This protein binds this small molecule.
Small molecule (SMILES): Nc1ncnc2c1ncn2[C@@H]1O[C@H](CO[P](=O)(O)O[P](=O)(O)NP(=O)(O)O)[C@@H](O)[C@H]1O

Binding-site contacts:
Ligand atom O2A contacts residue ARG84 of chain 1.A at 3.1 Å (salt-bridge).
Ligand atom O2A contacts residue ASP195 of chain 1.A at 2.7 Å (salt-bridge).
Ligand atom PA contacts residue ARG84 of chain 1.A at 3.8 Å.
Ligand atom C4 contacts residue PHE185 of chain 1.A at 3.6 Å (hydrophobic).
Ligand atom O3G contacts residue LYS180 of chain 1.A at 2.7 Å (salt-bridge).
Ligand atom O1B contacts residue LYS182 of chain 1.A at 3.9 Å.
Ligand atom C2 contacts residue PHE185 of chain 1.A at 3.7 Å (hydrophobic).
Ligand atom PG contacts residue LYS180 of chain 1.A at 3.7 Å.
Ligand atom O2B contacts residue ASP195 of chain 1.A at 3.9 Å.
Ligand atom O2B contacts residue MG1 of chain 1.D at 2.1 Å.
Ligand atom C1' contacts residue ILE64 of chain 1.A at 3.5 Å (hydrophobic).
Ligand atom O1A contacts residue VAL72 of chain 1.A at 3.9 Å.
Ligand atom N1 contacts residue CYS134 of chain 1.A at 3.1 Å (h-bond).
Ligand atom O3A contacts residue MG1 of chain 1.D at 3.7 Å.
Ligand atom O2' contacts residue PHE185 of chain 1.A at 3.7 Å.
Ligand atom C8 contacts residue VAL72 of chain 1.A at 3.8 Å (hydrophobic).
Ligand atom O2G contacts residue LYS180 of chain 1.A at 3.5 Å (salt-bridge).
Ligand atom N3 contacts residue ILE64 of chain 1.A at 3.8 Å.
Ligand atom O5' contacts residue MG1 of chain 1.D at 3.8 Å.
Ligand atom N3 contacts residue PHE185 of chain 1.A at 3.6 Å.
Ligand atom O1G contacts residue ARG68 of chain 1.A at 3.1 Å (salt-bridge).
Ligand atom O3G contacts residue ARG68 of chain 1.A at 3.3 Å (salt-bridge).
Ligand atom C4' contacts residue GLY65 of chain 1.A at 3.9 Å.
Ligand atom O4' contacts residue ILE64 of chain 1.A at 3.4 Å.
Ligand atom C2 contacts residue LEU133 of chain 1.A at 3.8 Å (hydrophobic).
Ligand atom PB contacts residue MG1 of chain 1.D at 3.2 Å.
Ligand atom N6 contacts residue SER132 of chain 1.A at 3.3 Å (h-bond).
Ligand atom N6 contacts residue ALA82 of chain 1.A at 3.7 Å.
Ligand atom O2B contacts residue ASN183 of chain 1.A at 3.1 Å (h-bond).
Ligand atom O1A contacts residue ARG84 of chain 1.A at 2.9 Å (salt-bridge).
Ligand atom N6 contacts residue THR131 of chain 1.A at 3.9 Å.
Ligand atom N1 contacts residue LEU133 of chain 1.A at 3.7 Å.
Ligand atom O4' contacts residue VAL72 of chain 1.A at 3.7 Å.
Ligand atom O1B contacts residue MG1 of chain 1.D at 3.4 Å.
Ligand atom C5' contacts residue LYS66 of chain 1.A at 3.6 Å.
Ligand atom O3A contacts residue GLY67 of chain 1.A at 3.8 Å.
Ligand atom C2 contacts residue CYS134 of chain 1.A at 3.8 Å (hydrophobic).
Ligand atom PA contacts residue MG1 of chain 1.D at 3.3 Å.
Ligand atom O2A contacts residue MG1 of chain 1.D at 2.2 Å.
Ligand atom O2' contacts residue THR138 of chain 1.A at 3.6 Å.

Sequence of chain 1.A:
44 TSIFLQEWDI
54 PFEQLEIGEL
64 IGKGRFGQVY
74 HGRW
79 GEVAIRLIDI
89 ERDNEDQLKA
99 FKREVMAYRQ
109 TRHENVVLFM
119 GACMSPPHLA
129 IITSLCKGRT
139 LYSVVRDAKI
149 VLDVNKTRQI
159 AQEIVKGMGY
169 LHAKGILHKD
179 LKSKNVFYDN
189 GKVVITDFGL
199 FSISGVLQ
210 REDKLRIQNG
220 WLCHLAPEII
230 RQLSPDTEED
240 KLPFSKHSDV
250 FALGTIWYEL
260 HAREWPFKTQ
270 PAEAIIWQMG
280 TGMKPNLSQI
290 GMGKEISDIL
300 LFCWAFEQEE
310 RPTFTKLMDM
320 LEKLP